Sequence of chain 1.C:
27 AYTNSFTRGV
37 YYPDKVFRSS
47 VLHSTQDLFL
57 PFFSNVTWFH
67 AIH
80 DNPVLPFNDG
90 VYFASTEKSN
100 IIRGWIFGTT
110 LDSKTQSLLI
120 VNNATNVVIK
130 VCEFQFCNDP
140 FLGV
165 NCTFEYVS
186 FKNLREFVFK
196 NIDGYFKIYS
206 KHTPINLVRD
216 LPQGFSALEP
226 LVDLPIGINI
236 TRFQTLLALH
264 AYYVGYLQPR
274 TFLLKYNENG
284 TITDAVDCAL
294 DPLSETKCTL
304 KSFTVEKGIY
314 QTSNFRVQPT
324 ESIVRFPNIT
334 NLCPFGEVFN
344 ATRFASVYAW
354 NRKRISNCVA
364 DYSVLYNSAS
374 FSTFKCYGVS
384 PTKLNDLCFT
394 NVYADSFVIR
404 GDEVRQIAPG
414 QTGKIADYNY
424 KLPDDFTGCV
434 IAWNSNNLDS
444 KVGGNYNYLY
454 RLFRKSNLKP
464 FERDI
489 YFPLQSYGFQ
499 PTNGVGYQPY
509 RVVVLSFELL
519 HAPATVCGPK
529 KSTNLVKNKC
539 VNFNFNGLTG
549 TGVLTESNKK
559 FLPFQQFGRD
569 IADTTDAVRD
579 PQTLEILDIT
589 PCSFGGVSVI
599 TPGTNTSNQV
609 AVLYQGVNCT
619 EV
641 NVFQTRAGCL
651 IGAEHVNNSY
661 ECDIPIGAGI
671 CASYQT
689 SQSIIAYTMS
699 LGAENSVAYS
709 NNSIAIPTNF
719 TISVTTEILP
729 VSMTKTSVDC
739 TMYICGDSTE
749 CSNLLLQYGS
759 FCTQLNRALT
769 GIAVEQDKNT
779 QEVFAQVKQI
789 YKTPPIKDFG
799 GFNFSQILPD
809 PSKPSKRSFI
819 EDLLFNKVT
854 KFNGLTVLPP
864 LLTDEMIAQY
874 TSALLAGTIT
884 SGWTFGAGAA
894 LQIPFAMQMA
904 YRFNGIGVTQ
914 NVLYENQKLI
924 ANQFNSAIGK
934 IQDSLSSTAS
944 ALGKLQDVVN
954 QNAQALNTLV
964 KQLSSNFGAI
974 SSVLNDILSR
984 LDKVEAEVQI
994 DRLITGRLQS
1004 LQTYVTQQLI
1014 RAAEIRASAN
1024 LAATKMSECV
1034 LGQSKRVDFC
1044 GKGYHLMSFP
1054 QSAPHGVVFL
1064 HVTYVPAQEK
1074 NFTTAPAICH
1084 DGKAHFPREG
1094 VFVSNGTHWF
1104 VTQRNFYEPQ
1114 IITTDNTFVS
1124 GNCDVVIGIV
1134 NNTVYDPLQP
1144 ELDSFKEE

Binding-site contacts:
Ligand atom C5 contacts residue ASN616 of chain 1.C at 3.0 Å.
Ligand atom C1 contacts residue THR618 of chain 1.C at 3.9 Å.
Ligand atom O3 contacts residue ASN616 of chain 1.C at 4.0 Å.
Ligand atom N2 contacts residue ASN616 of chain 1.C at 3.7 Å.
Ligand atom O3 contacts residue THR618 of chain 1.C at 4.4 Å.
Ligand atom C3 contacts residue ASN616 of chain 1.C at 3.3 Å.
Ligand atom O4 contacts residue ASN616 of chain 1.C at 4.5 Å.
Ligand atom C2 contacts residue THR618 of chain 1.C at 3.7 Å.
Ligand atom C4 contacts residue ASN616 of chain 1.C at 3.1 Å.
Ligand atom O5 contacts residue ASN616 of chain 1.C at 2.4 Å (h-bond).
Ligand atom N2 contacts residue THR618 of chain 1.C at 3.7 Å.
Ligand atom O7 contacts residue THR618 of chain 1.C at 3.9 Å.
Ligand atom C7 contacts residue THR618 of chain 1.C at 4.2 Å.
Ligand atom C1 contacts residue ASN616 of chain 1.C at 1.4 Å.
Ligand atom C6 contacts residue ASN616 of chain 1.C at 3.4 Å.
Ligand atom O6 contacts residue ASN616 of chain 1.C at 3.8 Å.
Ligand atom C2 contacts residue ASN616 of chain 1.C at 2.5 Å.

This small molecule binds to this protein.
Small molecule (SMILES): CC(=O)N[C@@H]1[C@@H](O)[C@H](O)[C@@H](CO)O[C@H]1O